This small molecule binds to this protein.
Small molecule (SMILES): CC(C)C[C@H](NC(=O)OCC1CN(C(=O)OC(C)(C)C)C1)C(=O)N[C@@H](C[C@@H]1C=CNC1=O)[C@@H](O)S(=O)(=O)O

Binding-site contacts:
Ligand atom O31 contacts residue FWI1 of chain 2.B at 0.1 Å (h-bond).
Ligand atom C04 contacts residue FWI1 of chain 2.B at 0.1 Å.
Ligand atom O02 contacts residue CYS155 of chain 2.A at 2.6 Å (h-bond).
Ligand atom N11 contacts residue CYS155 of chain 2.A at 2.9 Å (h-bond).
Ligand atom C30 contacts residue FWI1 of chain 2.B at 0.0 Å.
Ligand atom N11 contacts residue FWI1 of chain 2.B at 0.1 Å (h-bond).
Ligand atom C32 contacts residue FWI1 of chain 2.B at 0.1 Å.
Ligand atom C25 contacts residue FWI1 of chain 2.B at 0.1 Å.
Ligand atom C17 contacts residue FWI1 of chain 2.B at 0.1 Å.
Ligand atom C09 contacts residue FWI1 of chain 2.B at 0.1 Å.
Ligand atom C29 contacts residue FWI1 of chain 2.B at 0.0 Å.
Ligand atom N07 contacts residue FWI1 of chain 2.B at 0.2 Å (h-bond).
Ligand atom C15 contacts residue FWI1 of chain 2.B at 0.2 Å.
Ligand atom O02 contacts residue FWI1 of chain 2.B at 1.4 Å.
Ligand atom C23 contacts residue FWI1 of chain 2.B at 0.1 Å.
Ligand atom O33 contacts residue FWI1 of chain 2.B at 0.1 Å (h-bond).
Ligand atom C27 contacts residue FWI1 of chain 2.B at 0.0 Å.
Ligand atom C01 contacts residue FWI1 of chain 2.B at 0.1 Å.
Ligand atom O26 contacts residue FWI1 of chain 2.B at 0.0 Å (h-bond).
Ligand atom O20 contacts residue FWI1 of chain 2.B at 0.2 Å (h-bond).
Ligand atom C12 contacts residue FWI1 of chain 2.B at 0.1 Å.
Ligand atom O34 contacts residue FWI1 of chain 2.B at 0.1 Å (h-bond).
Ligand atom O33 contacts residue GLU176 of chain 2.A at 2.6 Å (salt-bridge).
Ligand atom O10 contacts residue FWI1 of chain 2.B at 0.4 Å (h-bond).
Ligand atom C16 contacts residue FWI1 of chain 2.B at 0.4 Å.
Ligand atom C01 contacts residue CYS155 of chain 2.A at 1.8 Å (hydrophobic).
Ligand atom C22 contacts residue FWI1 of chain 2.B at 0.1 Å.
Ligand atom O10 contacts residue HIS173 of chain 2.A at 2.8 Å (h-bond).
Ligand atom C21 contacts residue FWI1 of chain 2.B at 0.2 Å.
Ligand atom C19 contacts residue FWI1 of chain 2.B at 0.1 Å.
Ligand atom N18 contacts residue FWI1 of chain 2.B at 0.2 Å (h-bond).
Ligand atom C05 contacts residue FWI1 of chain 2.B at 0.1 Å.
Ligand atom C08 contacts residue FWI1 of chain 2.B at 0.1 Å.
Ligand atom C03 contacts residue FWI1 of chain 2.B at 0.1 Å.
Ligand atom C06 contacts residue FWI1 of chain 2.B at 0.2 Å.
Ligand atom N24 contacts residue FWI1 of chain 2.B at 0.1 Å (h-bond).
Ligand atom C03 contacts residue CYS155 of chain 2.A at 2.7 Å (hydrophobic).
Ligand atom C28 contacts residue FWI1 of chain 2.B at 0.0 Å.
Ligand atom C14 contacts residue FWI1 of chain 2.B at 0.1 Å.
Ligand atom C13 contacts residue FWI1 of chain 2.B at 0.1 Å.

Sequence of chain 2.A:
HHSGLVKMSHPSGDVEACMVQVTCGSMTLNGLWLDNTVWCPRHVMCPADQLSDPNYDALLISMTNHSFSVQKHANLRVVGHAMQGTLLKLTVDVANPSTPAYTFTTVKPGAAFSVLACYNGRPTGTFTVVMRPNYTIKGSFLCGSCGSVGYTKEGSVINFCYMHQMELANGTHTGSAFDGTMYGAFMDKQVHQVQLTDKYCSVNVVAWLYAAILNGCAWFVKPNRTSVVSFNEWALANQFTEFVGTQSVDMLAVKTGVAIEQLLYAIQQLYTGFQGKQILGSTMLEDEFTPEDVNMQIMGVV